The small molecule below binds the protein below.
Small molecule (SMILES): C[C@@H]1CC[C@@]2(OC1)O[C@H]1[C@@H](O)[C@H]3[C@@H]4CC[C@H]5C[C@@H](O[C@@H]6O[C@H](CO)[C@H](O[C@@H]7O[C@H](CO)[C@@H](O)[C@H](O[C@@H]8OC[C@@H](O)[C@H](O)[C@H]8O)[C@H]7O[C@@H]7O[C@H](CO)[C@H](O)[C@H](O[C@@H]8O[C@H](CO)[C@@H](O)[C@H](O)[C@H]8O)[C@H]7O)[C@H](O)[C@H]6O)[C@H](O)C[C@]5(C)[C@H]4CC[C@]3(C)[C@H]1[C@@H]2C

Binding-site contacts:
Ligand atom O77 contacts residue ILE172 of chain 1.G at 4.4 Å.
Ligand atom C28 contacts residue LYS171 of chain 1.G at 3.4 Å.
Ligand atom O79 contacts residue ASN169 of chain 1.G at 3.5 Å (h-bond).
Ligand atom C03 contacts residue THR162 of chain 1.G at 4.2 Å.
Ligand atom C80 contacts residue TRP105 of chain 1.G at 4.5 Å (hydrophobic).
Ligand atom C80 contacts residue ASN169 of chain 1.G at 4.3 Å.
Ligand atom C08 contacts residue MET108 of chain 1.G at 4.3 Å (hydrophobic).
Ligand atom O82 contacts residue LHG1 of chain 1.EA at 3.7 Å.
Ligand atom C81 contacts residue GLY165 of chain 1.G at 4.2 Å.
Ligand atom C10 contacts residue MET108 of chain 1.G at 4.0 Å (hydrophobic).
Ligand atom O77 contacts residue LYS171 of chain 1.G at 2.8 Å (salt-bridge).
Ligand atom O09 contacts residue MET108 of chain 1.G at 3.6 Å.
Ligand atom C01 contacts residue LEU112 of chain 1.G at 4.2 Å (hydrophobic).
Ligand atom O25 contacts residue ASN169 of chain 1.G at 4.3 Å.
Ligand atom C21 contacts residue ASN169 of chain 1.G at 4.4 Å.
Ligand atom C83 contacts residue ALA161 of chain 1.G at 4.3 Å (hydrophobic).
Ligand atom C04 contacts residue ALA161 of chain 1.G at 4.3 Å (hydrophobic).
Ligand atom C04 contacts residue ILE166 of chain 1.G at 3.6 Å (hydrophobic).
Ligand atom C22 contacts residue ASN169 of chain 1.G at 3.5 Å.
Ligand atom O31 contacts residue LYS171 of chain 1.G at 4.4 Å.
Ligand atom C17 contacts residue LHG1 of chain 1.EA at 3.2 Å.
Ligand atom C17 contacts residue TRP105 of chain 1.G at 4.4 Å (hydrophobic).
Ligand atom C19 contacts residue LHG1 of chain 1.EA at 4.4 Å.
Ligand atom C81 contacts residue ILE166 of chain 1.G at 3.4 Å (hydrophobic).
Ligand atom C04 contacts residue THR162 of chain 1.G at 4.2 Å.
Ligand atom O25 contacts residue LYS171 of chain 1.G at 4.4 Å.
Ligand atom O82 contacts residue ILE166 of chain 1.G at 4.4 Å.
Ligand atom C80 contacts residue ILE172 of chain 1.G at 3.4 Å (hydrophobic).
Ligand atom O82 contacts residue MET108 of chain 1.G at 3.1 Å.
Ligand atom C27 contacts residue LYS171 of chain 1.G at 3.9 Å.
Ligand atom C05 contacts residue ILE166 of chain 1.G at 4.3 Å (hydrophobic).
Ligand atom C80 contacts residue GLY165 of chain 1.G at 4.3 Å.
Ligand atom C10 contacts residue LHG1 of chain 1.EA at 4.0 Å.
Ligand atom C18 contacts residue TRP105 of chain 1.G at 3.9 Å (hydrophobic).
Ligand atom C03 contacts residue ALA161 of chain 1.G at 3.8 Å (hydrophobic).
Ligand atom C18 contacts residue LHG1 of chain 1.EA at 3.3 Å.
Ligand atom O82 contacts residue TRP105 of chain 1.G at 4.0 Å.
Ligand atom O09 contacts residue ILE166 of chain 1.G at 4.0 Å.
Ligand atom C14 contacts residue GLY165 of chain 1.G at 4.4 Å.

Sequence of chain 1.G:
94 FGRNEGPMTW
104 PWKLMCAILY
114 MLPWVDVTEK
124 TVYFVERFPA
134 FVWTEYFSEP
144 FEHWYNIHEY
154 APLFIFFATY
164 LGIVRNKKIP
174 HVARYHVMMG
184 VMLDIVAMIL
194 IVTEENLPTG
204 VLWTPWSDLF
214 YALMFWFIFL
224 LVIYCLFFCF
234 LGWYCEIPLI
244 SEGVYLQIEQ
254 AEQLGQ